Sequence of chain 1.B:
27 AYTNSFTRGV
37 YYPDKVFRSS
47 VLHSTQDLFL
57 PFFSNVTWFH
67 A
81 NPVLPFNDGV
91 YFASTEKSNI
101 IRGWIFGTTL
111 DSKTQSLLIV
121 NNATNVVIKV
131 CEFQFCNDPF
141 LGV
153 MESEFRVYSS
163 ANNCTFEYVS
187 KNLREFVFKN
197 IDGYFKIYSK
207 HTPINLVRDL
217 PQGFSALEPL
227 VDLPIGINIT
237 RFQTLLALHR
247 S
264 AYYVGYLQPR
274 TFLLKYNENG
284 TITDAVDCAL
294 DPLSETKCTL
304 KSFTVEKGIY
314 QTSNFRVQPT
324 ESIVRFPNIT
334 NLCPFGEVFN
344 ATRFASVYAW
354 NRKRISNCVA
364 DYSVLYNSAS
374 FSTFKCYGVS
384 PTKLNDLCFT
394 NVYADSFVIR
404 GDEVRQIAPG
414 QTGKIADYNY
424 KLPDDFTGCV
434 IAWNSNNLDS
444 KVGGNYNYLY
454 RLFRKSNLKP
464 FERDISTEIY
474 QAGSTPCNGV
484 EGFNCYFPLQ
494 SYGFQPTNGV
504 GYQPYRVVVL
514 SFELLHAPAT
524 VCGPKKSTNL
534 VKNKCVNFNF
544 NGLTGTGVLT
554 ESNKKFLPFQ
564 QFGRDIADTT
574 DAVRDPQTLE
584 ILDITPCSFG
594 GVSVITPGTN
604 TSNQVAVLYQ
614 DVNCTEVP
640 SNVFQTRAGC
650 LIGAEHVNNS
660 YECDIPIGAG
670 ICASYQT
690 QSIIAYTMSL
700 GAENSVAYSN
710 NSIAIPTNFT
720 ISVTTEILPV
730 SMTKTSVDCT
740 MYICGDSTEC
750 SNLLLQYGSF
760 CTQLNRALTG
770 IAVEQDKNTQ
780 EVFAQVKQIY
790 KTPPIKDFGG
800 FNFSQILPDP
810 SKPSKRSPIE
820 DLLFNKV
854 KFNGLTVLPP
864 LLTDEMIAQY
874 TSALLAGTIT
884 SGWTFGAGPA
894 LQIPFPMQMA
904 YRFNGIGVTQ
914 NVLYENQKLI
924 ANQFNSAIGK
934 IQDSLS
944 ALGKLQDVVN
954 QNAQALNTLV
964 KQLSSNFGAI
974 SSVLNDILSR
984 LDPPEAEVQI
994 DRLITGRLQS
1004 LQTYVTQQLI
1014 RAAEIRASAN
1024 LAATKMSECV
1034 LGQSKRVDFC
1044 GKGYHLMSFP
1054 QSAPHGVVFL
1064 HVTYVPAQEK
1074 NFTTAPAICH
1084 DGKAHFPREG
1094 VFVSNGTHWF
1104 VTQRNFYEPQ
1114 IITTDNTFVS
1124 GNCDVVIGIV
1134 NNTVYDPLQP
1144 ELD

Binding-site contacts:
Ligand atom C1 contacts residue ASN1134 of chain 1.B at 1.4 Å.
Ligand atom C3 contacts residue ASN1134 of chain 1.B at 3.8 Å.
Ligand atom C4 contacts residue ASN1134 of chain 1.B at 4.2 Å.
Ligand atom C5 contacts residue ASN1134 of chain 1.B at 3.6 Å.
Ligand atom N2 contacts residue ASN1134 of chain 1.B at 2.9 Å (h-bond).
Ligand atom C7 contacts residue ASN1134 of chain 1.B at 3.6 Å.
Ligand atom O7 contacts residue ASN1134 of chain 1.B at 3.9 Å.
Ligand atom O5 contacts residue ASN1134 of chain 1.B at 2.4 Å (h-bond).
Ligand atom C2 contacts residue ASN1134 of chain 1.B at 2.4 Å.

This protein binds this small molecule.
Small molecule (SMILES): CC(=O)N[C@H]1[C@H](O[C@H]2[C@H](O)[C@@H](NC(C)=O)CO[C@@H]2CO)O[C@H](CO)[C@@H](O)[C@@H]1O